Sequence of chain 1.A:
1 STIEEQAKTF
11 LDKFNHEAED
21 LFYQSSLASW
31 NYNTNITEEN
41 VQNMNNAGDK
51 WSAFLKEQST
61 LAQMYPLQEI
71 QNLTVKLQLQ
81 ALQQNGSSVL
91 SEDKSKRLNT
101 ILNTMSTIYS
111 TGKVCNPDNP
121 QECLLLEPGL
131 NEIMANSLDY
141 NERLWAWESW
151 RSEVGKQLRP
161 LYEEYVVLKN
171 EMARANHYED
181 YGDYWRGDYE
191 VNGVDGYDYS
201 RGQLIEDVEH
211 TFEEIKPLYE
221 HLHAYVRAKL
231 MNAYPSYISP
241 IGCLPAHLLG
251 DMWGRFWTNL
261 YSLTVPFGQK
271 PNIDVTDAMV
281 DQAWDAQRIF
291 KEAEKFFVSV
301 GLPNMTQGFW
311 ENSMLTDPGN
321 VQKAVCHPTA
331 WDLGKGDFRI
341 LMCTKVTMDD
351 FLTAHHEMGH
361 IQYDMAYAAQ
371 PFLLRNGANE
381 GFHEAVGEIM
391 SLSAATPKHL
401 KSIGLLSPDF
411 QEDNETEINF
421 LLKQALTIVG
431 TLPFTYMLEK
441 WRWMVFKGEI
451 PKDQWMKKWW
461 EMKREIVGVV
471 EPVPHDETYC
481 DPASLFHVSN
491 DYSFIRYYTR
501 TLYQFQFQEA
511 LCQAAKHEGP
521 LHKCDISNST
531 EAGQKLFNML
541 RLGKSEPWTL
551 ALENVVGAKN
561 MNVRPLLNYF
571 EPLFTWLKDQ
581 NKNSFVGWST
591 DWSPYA

This small molecule binds to this protein.
Small molecule (SMILES): CC(=O)N[C@@H]1[C@@H](O)[C@H](O)[C@@H](CO)O[C@H]1O

Binding-site contacts:
Ligand atom C1 contacts residue THR37 of chain 1.A at 4.5 Å.
Ligand atom O6 contacts residue THR37 of chain 1.A at 3.4 Å (h-bond).
Ligand atom C1 contacts residue ASN35 of chain 1.A at 1.4 Å.
Ligand atom C7 contacts residue GLN322 of chain 1.A at 3.5 Å.
Ligand atom O7 contacts residue GLN322 of chain 1.A at 4.5 Å.
Ligand atom N2 contacts residue ASN35 of chain 1.A at 2.9 Å (h-bond).
Ligand atom C2 contacts residue GLN322 of chain 1.A at 4.0 Å.
Ligand atom C3 contacts residue ASN35 of chain 1.A at 3.8 Å.
Ligand atom N2 contacts residue GLN322 of chain 1.A at 3.1 Å (h-bond).
Ligand atom O5 contacts residue THR37 of chain 1.A at 3.7 Å.
Ligand atom C5 contacts residue ASN35 of chain 1.A at 3.7 Å.
Ligand atom O5 contacts residue ASN35 of chain 1.A at 2.4 Å (h-bond).
Ligand atom C7 contacts residue ASN35 of chain 1.A at 3.7 Å.
Ligand atom C2 contacts residue ASN35 of chain 1.A at 2.5 Å.
Ligand atom C6 contacts residue THR37 of chain 1.A at 3.7 Å.
Ligand atom C5 contacts residue THR37 of chain 1.A at 4.0 Å.
Ligand atom O7 contacts residue ASN35 of chain 1.A at 4.0 Å.
Ligand atom C4 contacts residue ASN35 of chain 1.A at 4.2 Å.
Ligand atom C1 contacts residue GLN322 of chain 1.A at 3.8 Å.
Ligand atom O6 contacts residue GLU39 of chain 1.A at 4.5 Å.
Ligand atom C8 contacts residue GLN322 of chain 1.A at 3.3 Å.